Binding-site contacts:
Ligand atom O1 contacts residue PRO11 of chain 1.A at 3.3 Å (h-bond).
Ligand atom C1 contacts residue GLU118 of chain 1.A at 3.9 Å.
Ligand atom C3 contacts residue THR66 of chain 1.A at 3.7 Å.
Ligand atom C3 contacts residue GLY297 of chain 1.A at 3.2 Å.
Ligand atom O6 contacts residue TRP256 of chain 1.A at 3.9 Å.
Ligand atom O6 contacts residue HIS181 of chain 1.A at 3.3 Å.
Ligand atom C4 contacts residue SO41 of chain 1.H at 3.6 Å.
Ligand atom O4 contacts residue THR67 of chain 1.A at 2.9 Å (h-bond).
Ligand atom C2 contacts residue GLU118 of chain 1.A at 3.4 Å.
Ligand atom O3 contacts residue GLY296 of chain 1.A at 3.2 Å.
Ligand atom O2 contacts residue TRP256 of chain 1.A at 3.5 Å.
Ligand atom O6 contacts residue TRP42 of chain 1.A at 3.9 Å.
Ligand atom O2 contacts residue GLU118 of chain 1.A at 2.8 Å (salt-bridge).
Ligand atom C1 contacts residue PRO11 of chain 1.A at 3.6 Å (hydrophobic).
Ligand atom O6 contacts residue THR179 of chain 1.A at 3.7 Å.
Ligand atom C2 contacts residue GLY297 of chain 1.A at 3.7 Å.
Ligand atom O6 contacts residue ARG260 of chain 1.A at 2.6 Å (salt-bridge).
Ligand atom O3 contacts residue ARG120 of chain 1.A at 3.5 Å (salt-bridge).
Ligand atom O4 contacts residue GLY65 of chain 1.A at 3.2 Å.
Ligand atom O3 contacts residue THR66 of chain 1.A at 2.7 Å (h-bond).
Ligand atom C2 contacts residue ARG120 of chain 1.A at 3.8 Å.
Ligand atom O3 contacts residue GLU118 of chain 1.A at 3.1 Å (salt-bridge).
Ligand atom O2 contacts residue MET334 of chain 1.A at 3.3 Å.
Ligand atom O1 contacts residue MET334 of chain 1.A at 3.6 Å.
Ligand atom C6 contacts residue ARG260 of chain 1.A at 3.9 Å.
Ligand atom C5 contacts residue TRP42 of chain 1.A at 3.9 Å (hydrophobic).
Ligand atom O5 contacts residue ARG260 of chain 1.A at 3.2 Å (salt-bridge).
Ligand atom C6 contacts residue TRP68 of chain 1.A at 3.6 Å (hydrophobic).
Ligand atom C3 contacts residue GLU118 of chain 1.A at 3.8 Å.
Ligand atom O3 contacts residue GLY297 of chain 1.A at 3.3 Å (h-bond).
Ligand atom C4 contacts residue THR67 of chain 1.A at 3.8 Å.
Ligand atom C4 contacts residue TRP256 of chain 1.A at 3.8 Å (hydrophobic).
Ligand atom C2 contacts residue MET334 of chain 1.A at 3.9 Å (hydrophobic).
Ligand atom C6 contacts residue ARG178 of chain 1.A at 3.7 Å.
Ligand atom O3 contacts residue PHE294 of chain 1.A at 3.5 Å.
Ligand atom O3 contacts residue TRP256 of chain 1.A at 3.4 Å.
Ligand atom O2 contacts residue GLY297 of chain 1.A at 2.9 Å (h-bond).
Ligand atom O4 contacts residue THR66 of chain 1.A at 3.3 Å (h-bond).
Ligand atom O1 contacts residue ASN12 of chain 1.A at 3.2 Å (h-bond).
Ligand atom O5 contacts residue HIS181 of chain 1.A at 3.8 Å.

This protein binds this small molecule.
Small molecule (SMILES): OC[C@H]1O[C@@H](O[C@@H]2[C@@H](O)[C@H](O[C@@H]3[C@@H](O)[C@H](O)O[C@H](CO)[C@H]3O)O[C@H](CO)[C@H]2O)[C@H](O)[C@@H](O)[C@@H]1O

Sequence of chain 1.A:
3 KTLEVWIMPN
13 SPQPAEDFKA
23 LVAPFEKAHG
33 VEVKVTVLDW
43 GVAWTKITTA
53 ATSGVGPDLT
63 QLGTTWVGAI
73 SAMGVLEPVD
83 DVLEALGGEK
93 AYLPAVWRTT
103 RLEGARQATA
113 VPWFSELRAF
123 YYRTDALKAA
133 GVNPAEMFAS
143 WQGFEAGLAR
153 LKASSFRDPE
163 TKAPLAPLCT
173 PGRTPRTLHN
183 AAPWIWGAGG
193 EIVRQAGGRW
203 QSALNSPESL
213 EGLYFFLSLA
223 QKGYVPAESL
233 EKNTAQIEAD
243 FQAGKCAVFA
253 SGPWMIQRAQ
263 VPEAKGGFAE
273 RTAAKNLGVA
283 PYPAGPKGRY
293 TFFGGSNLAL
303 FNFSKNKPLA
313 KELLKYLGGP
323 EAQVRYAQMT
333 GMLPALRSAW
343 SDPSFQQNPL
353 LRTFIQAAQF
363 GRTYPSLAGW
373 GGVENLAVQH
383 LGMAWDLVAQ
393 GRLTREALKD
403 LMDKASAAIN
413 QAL